A protein and the small-molecule ligand that binds it are described below.
Small molecule (SMILES): O=C(O)c1ccc2c(c1)nc(Nc1cccc(Cl)c1)c1ccncc12

Binding-site contacts:
Ligand atom O25 contacts residue LYS62 of chain 1.A at 2.8 Å (salt-bridge).
Ligand atom C23 contacts residue LYS62 of chain 1.A at 3.6 Å.
Ligand atom N12 contacts residue ALA60 of chain 1.A at 3.5 Å.
Ligand atom N12 contacts residue GLU113 of chain 1.A at 3.9 Å.
Ligand atom CL22 contacts residue GLY39 of chain 1.A at 3.7 Å.
Ligand atom C3 contacts residue VAL96 of chain 1.A at 3.9 Å (hydrophobic).
Ligand atom C20 contacts residue LEU38 of chain 1.A at 3.9 Å (hydrophobic).
Ligand atom C4 contacts residue PHE112 of chain 1.A at 3.5 Å (hydrophobic).
Ligand atom CL22 contacts residue VAL46 of chain 1.A at 3.8 Å.
Ligand atom CL22 contacts residue GLU40 of chain 1.A at 3.5 Å.
Ligand atom N12 contacts residue LEU114 of chain 1.A at 3.8 Å.
Ligand atom C14 contacts residue LEU38 of chain 1.A at 3.9 Å (hydrophobic).
Ligand atom C16 contacts residue LEU38 of chain 1.A at 3.5 Å (hydrophobic).
Ligand atom C23 contacts residue ASP196 of chain 1.A at 3.5 Å.
Ligand atom C4 contacts residue VAL96 of chain 1.A at 3.9 Å (hydrophobic).
Ligand atom O25 contacts residue ASP196 of chain 1.A at 3.6 Å.
Ligand atom C17 contacts residue VAL46 of chain 1.A at 3.9 Å (hydrophobic).
Ligand atom C8 contacts residue LEU166 of chain 1.A at 3.7 Å (hydrophobic).
Ligand atom C18 contacts residue GLY39 of chain 1.A at 3.7 Å.
Ligand atom CL22 contacts residue PHE43 of chain 1.A at 3.5 Å.
Ligand atom C11 contacts residue LEU38 of chain 1.A at 3.9 Å (hydrophobic).
Ligand atom C11 contacts residue GLY116 of chain 1.A at 3.9 Å.
Ligand atom C13 contacts residue GLU113 of chain 1.A at 3.7 Å.
Ligand atom C11 contacts residue LEU115 of chain 1.A at 3.2 Å (hydrophobic).
Ligand atom C19 contacts residue GLY39 of chain 1.A at 3.9 Å.
Ligand atom C3 contacts residue PHE112 of chain 1.A at 3.9 Å (hydrophobic).
Ligand atom C21 contacts residue ASN118 of chain 1.A at 3.4 Å.
Ligand atom O24 contacts residue PHE112 of chain 1.A at 3.7 Å.
Ligand atom O24 contacts residue ASP196 of chain 1.A at 2.8 Å (salt-bridge).
Ligand atom N15 contacts residue LEU38 of chain 1.A at 3.9 Å.
Ligand atom N12 contacts residue LEU115 of chain 1.A at 3.0 Å (h-bond).
Ligand atom C8 contacts residue ALA60 of chain 1.A at 3.9 Å (hydrophobic).
Ligand atom C13 contacts residue ALA60 of chain 1.A at 3.3 Å (hydrophobic).
Ligand atom C20 contacts residue ASN118 of chain 1.A at 3.5 Å.
Ligand atom C21 contacts residue LEU38 of chain 1.A at 3.5 Å (hydrophobic).
Ligand atom C2 contacts residue LEU166 of chain 1.A at 3.6 Å (hydrophobic).
Ligand atom O24 contacts residue ALA195 of chain 1.A at 3.9 Å.
Ligand atom O24 contacts residue VAL96 of chain 1.A at 3.9 Å.
Ligand atom C13 contacts residue LEU115 of chain 1.A at 3.9 Å (hydrophobic).
Ligand atom C11 contacts residue LEU114 of chain 1.A at 3.8 Å (hydrophobic).

Sequence of chain 1.A:
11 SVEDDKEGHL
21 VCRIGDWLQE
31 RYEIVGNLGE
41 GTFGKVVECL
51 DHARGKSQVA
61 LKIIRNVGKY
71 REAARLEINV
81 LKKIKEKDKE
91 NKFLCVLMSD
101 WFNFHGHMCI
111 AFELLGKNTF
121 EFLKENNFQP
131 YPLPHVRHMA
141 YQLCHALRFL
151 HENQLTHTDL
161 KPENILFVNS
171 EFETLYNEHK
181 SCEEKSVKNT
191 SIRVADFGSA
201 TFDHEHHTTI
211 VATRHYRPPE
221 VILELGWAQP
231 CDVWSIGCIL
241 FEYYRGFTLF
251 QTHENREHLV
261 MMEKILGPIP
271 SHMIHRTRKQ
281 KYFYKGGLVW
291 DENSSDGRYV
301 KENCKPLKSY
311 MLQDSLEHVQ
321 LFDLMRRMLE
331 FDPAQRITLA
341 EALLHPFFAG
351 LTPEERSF